Binding-site contacts:
Ligand atom O3' contacts residue ARG202 of chain 1.A at 3.4 Å.
Ligand atom O6 contacts residue LYS294 of chain 1.A at 3.3 Å.
Ligand atom O3A contacts residue GLU66 of chain 1.A at 3.4 Å.
Ligand atom PB contacts residue MG1 of chain 1.F at 3.4 Å.
Ligand atom O6 contacts residue ASN293 of chain 1.A at 3.2 Å (h-bond).
Ligand atom C4 contacts residue VAL368 of chain 1.A at 3.6 Å (hydrophobic).
Ligand atom O3' contacts residue ARG200 of chain 1.A at 2.7 Å (salt-bridge).
Ligand atom O1B contacts residue SER67 of chain 1.A at 2.8 Å (h-bond).
Ligand atom O2' contacts residue LEU199 of chain 1.A at 2.7 Å (h-bond).
Ligand atom PG contacts residue MG1 of chain 1.F at 3.3 Å.
Ligand atom O1B contacts residue GLY68 of chain 1.A at 3.0 Å (h-bond).
Ligand atom PB contacts residue LYS69 of chain 1.A at 3.6 Å.
Ligand atom O3A contacts residue SER67 of chain 1.A at 3.4 Å (h-bond).
Ligand atom O3A contacts residue GLY68 of chain 1.A at 2.8 Å (h-bond).
Ligand atom O6 contacts residue CYS366 of chain 1.A at 3.4 Å.
Ligand atom O2G contacts residue THR205 of chain 1.A at 2.9 Å (h-bond).
Ligand atom PG contacts residue GLU66 of chain 1.A at 3.5 Å.
Ligand atom N1 contacts residue ASP296 of chain 1.A at 3.1 Å (salt-bridge).
Ligand atom O2G contacts residue MG1 of chain 1.F at 2.2 Å.
Ligand atom O2B contacts residue LYS69 of chain 1.A at 3.5 Å (salt-bridge).
Ligand atom N2 contacts residue ASP296 of chain 1.A at 3.3 Å (salt-bridge).
Ligand atom O3G contacts residue GLY227 of chain 1.A at 2.6 Å (h-bond).
Ligand atom C2' contacts residue THR71 of chain 1.A at 3.3 Å.
Ligand atom O6 contacts residue ALA367 of chain 1.A at 2.9 Å (h-bond).
Ligand atom N3 contacts residue VAL368 of chain 1.A at 3.6 Å.
Ligand atom C6 contacts residue LYS294 of chain 1.A at 3.6 Å.
Ligand atom N7 contacts residue ALA367 of chain 1.A at 3.5 Å.
Ligand atom O1A contacts residue GLY68 of chain 1.A at 3.4 Å.
Ligand atom S1G contacts residue GLU66 of chain 1.A at 3.4 Å (salt-bridge).
Ligand atom O3B contacts residue GLU66 of chain 1.A at 2.8 Å (salt-bridge).
Ligand atom O2' contacts residue ARG200 of chain 1.A at 3.2 Å.
Ligand atom O1A contacts residue THR71 of chain 1.A at 3.0 Å (h-bond).
Ligand atom O2B contacts residue MG1 of chain 1.F at 2.2 Å.
Ligand atom O1A contacts residue SER70 of chain 1.A at 3.3 Å (h-bond).
Ligand atom PB contacts residue GLY68 of chain 1.A at 3.5 Å.
Ligand atom N7 contacts residue ASN293 of chain 1.A at 3.0 Å (h-bond).
Ligand atom O3G contacts residue LYS69 of chain 1.A at 2.7 Å (salt-bridge).
Ligand atom N2 contacts residue MET297 of chain 1.A at 3.5 Å.
Ligand atom O1B contacts residue LYS69 of chain 1.A at 2.9 Å (salt-bridge).
Ligand atom O2B contacts residue SER70 of chain 1.A at 2.9 Å (h-bond).

Sequence of chain 1.A:
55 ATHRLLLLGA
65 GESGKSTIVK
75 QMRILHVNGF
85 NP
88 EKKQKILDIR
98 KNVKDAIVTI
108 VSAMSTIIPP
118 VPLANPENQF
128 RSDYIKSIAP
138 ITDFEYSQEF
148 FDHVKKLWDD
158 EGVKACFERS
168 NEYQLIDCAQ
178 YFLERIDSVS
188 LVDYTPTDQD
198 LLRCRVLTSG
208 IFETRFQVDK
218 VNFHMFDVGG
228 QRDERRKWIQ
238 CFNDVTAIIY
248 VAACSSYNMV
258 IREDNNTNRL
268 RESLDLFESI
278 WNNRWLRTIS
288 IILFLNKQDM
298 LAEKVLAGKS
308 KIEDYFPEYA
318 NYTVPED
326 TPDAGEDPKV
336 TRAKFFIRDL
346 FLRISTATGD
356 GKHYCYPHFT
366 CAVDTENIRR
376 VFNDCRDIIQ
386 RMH

A small-molecule ligand and the protein it binds are described below.
Small molecule (SMILES): Nc1nc2c(ncn2[C@@H]2O[C@H](CO[P](=O)(O)O[P](=O)(O)OP(O)(O)=S)[C@@H](O)[C@H]2O)c(=O)[nH]1